Sequence of chain 2.B:
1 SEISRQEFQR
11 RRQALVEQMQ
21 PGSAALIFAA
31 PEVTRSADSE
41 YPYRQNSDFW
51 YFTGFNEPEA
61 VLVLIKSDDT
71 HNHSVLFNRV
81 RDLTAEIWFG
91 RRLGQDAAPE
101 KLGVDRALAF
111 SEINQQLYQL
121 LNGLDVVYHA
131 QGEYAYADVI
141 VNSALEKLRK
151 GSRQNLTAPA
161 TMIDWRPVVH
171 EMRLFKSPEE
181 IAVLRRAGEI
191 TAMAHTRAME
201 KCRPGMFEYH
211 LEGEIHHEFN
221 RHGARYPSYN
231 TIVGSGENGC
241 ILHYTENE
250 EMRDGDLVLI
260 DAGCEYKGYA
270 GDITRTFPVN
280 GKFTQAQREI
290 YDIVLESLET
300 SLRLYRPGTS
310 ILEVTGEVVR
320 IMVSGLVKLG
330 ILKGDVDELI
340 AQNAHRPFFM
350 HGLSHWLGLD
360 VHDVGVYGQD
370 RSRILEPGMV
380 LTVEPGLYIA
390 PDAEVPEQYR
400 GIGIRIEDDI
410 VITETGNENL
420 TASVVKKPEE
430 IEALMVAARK

Binding-site contacts:
Ligand atom C contacts residue ARG153 of chain 1.A at 4.2 Å.
Ligand atom O contacts residue HIS243 of chain 2.A at 3.4 Å (h-bond).
Ligand atom CD contacts residue HIS243 of chain 2.A at 3.6 Å.
Ligand atom OXT contacts residue ARG370 of chain 2.A at 3.1 Å (salt-bridge).
Ligand atom OXT contacts residue GLY351 of chain 2.A at 3.0 Å (h-bond).
Ligand atom CD2 contacts residue ARG370 of chain 2.A at 3.7 Å.
Ligand atom O contacts residue TRP88 of chain 2.B at 3.6 Å.
Ligand atom OXT contacts residue HIS350 of chain 2.A at 4.2 Å.
Ligand atom O contacts residue ARG370 of chain 2.A at 3.5 Å (salt-bridge).
Ligand atom C contacts residue GLY351 of chain 2.A at 3.7 Å.
Ligand atom C contacts residue ARG370 of chain 2.A at 3.5 Å.
Ligand atom CG contacts residue ARG404 of chain 2.A at 3.4 Å.
Ligand atom O contacts residue ARG153 of chain 1.A at 3.6 Å.
Ligand atom C contacts residue HIS361 of chain 2.A at 3.8 Å.
Ligand atom N contacts residue HIS361 of chain 2.A at 4.1 Å.
Ligand atom C contacts residue HIS243 of chain 2.A at 4.2 Å.
Ligand atom O contacts residue GLY351 of chain 2.A at 3.6 Å (h-bond).
Ligand atom N contacts residue HIS243 of chain 2.A at 3.4 Å (h-bond).
Ligand atom O contacts residue HIS350 of chain 2.A at 4.1 Å.
Ligand atom CB contacts residue GLU383 of chain 2.A at 4.0 Å.
Ligand atom CA contacts residue GLU383 of chain 2.A at 3.7 Å.
Ligand atom CD contacts residue GLU383 of chain 2.A at 4.2 Å.
Ligand atom CD1 contacts residue ARG153 of chain 1.A at 4.1 Å.
Ligand atom CD contacts residue ARG404 of chain 2.A at 3.6 Å.
Ligand atom CG contacts residue GLU383 of chain 2.A at 3.7 Å.
Ligand atom CB contacts residue HIS361 of chain 2.A at 3.9 Å.
Ligand atom N contacts residue GLU383 of chain 2.A at 4.0 Å.
Ligand atom CD2 contacts residue ARG153 of chain 1.A at 4.2 Å.
Ligand atom CD2 contacts residue HIS354 of chain 2.A at 3.7 Å.
Ligand atom O contacts residue HIS361 of chain 2.A at 3.6 Å.
Ligand atom CB contacts residue HIS354 of chain 2.A at 4.0 Å.
Ligand atom CD1 contacts residue HIS361 of chain 2.A at 3.6 Å.
Ligand atom CD2 contacts residue TYR366 of chain 2.A at 3.7 Å (hydrophobic).
Ligand atom CB contacts residue HIS350 of chain 2.A at 3.6 Å.
Ligand atom CD contacts residue LEU242 of chain 2.A at 4.2 Å (hydrophobic).
Ligand atom CG contacts residue HIS350 of chain 2.A at 4.1 Å.
Ligand atom O contacts residue TRP88 of chain 2.B at 3.8 Å.
Ligand atom CG contacts residue ARG153 of chain 1.A at 3.7 Å.
Ligand atom CG contacts residue ARG370 of chain 2.A at 4.2 Å.
Ligand atom CD contacts residue ASP260 of chain 2.A at 3.9 Å.

Sequence of chain 2.A:
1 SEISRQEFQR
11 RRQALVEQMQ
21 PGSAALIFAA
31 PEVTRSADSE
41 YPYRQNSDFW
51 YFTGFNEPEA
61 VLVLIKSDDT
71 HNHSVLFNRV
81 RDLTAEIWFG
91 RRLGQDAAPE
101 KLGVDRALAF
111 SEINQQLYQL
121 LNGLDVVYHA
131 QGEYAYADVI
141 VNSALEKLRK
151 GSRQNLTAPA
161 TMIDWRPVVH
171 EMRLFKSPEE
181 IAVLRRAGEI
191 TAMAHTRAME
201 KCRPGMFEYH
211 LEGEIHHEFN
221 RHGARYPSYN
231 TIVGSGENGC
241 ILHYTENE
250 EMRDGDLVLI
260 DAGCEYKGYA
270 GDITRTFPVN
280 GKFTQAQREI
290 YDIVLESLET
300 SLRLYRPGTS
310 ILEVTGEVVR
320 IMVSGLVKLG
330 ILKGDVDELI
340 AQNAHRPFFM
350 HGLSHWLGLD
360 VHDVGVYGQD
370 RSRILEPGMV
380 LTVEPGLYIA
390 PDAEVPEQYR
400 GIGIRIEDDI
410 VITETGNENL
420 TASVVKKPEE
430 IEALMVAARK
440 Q

Sequence of chain 1.A:
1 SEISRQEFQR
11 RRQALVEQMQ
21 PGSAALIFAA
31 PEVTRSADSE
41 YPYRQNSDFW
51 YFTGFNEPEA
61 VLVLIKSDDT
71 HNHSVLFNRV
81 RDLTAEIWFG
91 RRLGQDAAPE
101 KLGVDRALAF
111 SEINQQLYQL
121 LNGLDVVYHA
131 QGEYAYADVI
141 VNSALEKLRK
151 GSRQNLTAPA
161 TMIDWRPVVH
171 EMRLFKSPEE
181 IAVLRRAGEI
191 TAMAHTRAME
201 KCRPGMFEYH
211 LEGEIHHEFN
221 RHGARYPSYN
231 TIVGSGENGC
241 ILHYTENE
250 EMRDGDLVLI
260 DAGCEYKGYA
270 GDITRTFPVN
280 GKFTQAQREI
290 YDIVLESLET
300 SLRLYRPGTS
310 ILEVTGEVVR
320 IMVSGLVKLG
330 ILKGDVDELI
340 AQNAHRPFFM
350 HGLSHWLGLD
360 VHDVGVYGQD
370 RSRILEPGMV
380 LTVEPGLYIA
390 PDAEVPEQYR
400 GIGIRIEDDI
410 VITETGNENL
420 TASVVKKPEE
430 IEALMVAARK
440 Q

A protein and the small-molecule ligand that binds it are described below.
Small molecule (SMILES): CC(C)C[C@H](NC(=O)[C@@H]1CCCN1)C(=O)O